Binding-site contacts:
Ligand atom OH contacts residue HIS388 of chain 1.A at 3.5 Å.
Ligand atom CAB contacts residue TYR338 of chain 1.A at 3.5 Å (hydrophobic).
Ligand atom CAA contacts residue PEG1 of chain 1.M at 3.6 Å.
Ligand atom CB contacts residue TYR369 of chain 1.A at 3.8 Å (hydrophobic).
Ligand atom OAD contacts residue ALA334 of chain 1.A at 3.5 Å (h-bond).
Ligand atom CB contacts residue HIS365 of chain 1.A at 3.5 Å.
Ligand atom O contacts residue SER333 of chain 1.A at 3.4 Å.
Ligand atom OAK contacts residue GLU389 of chain 1.A at 2.9 Å (salt-bridge).
Ligand atom CAB contacts residue ASP336 of chain 1.A at 3.6 Å.
Ligand atom OAG contacts residue HIS361 of chain 1.A at 3.3 Å (h-bond).
Ligand atom N contacts residue TYR369 of chain 1.A at 3.7 Å.
Ligand atom OAG contacts residue GLU362 of chain 1.A at 2.9 Å (salt-bridge).
Ligand atom OAJ contacts residue TYR501 of chain 1.A at 3.6 Å.
Ligand atom OAK contacts residue TYR501 of chain 1.A at 2.5 Å (h-bond).
Ligand atom N contacts residue ALA334 of chain 1.A at 3.1 Å (h-bond).
Ligand atom OAD contacts residue TYR369 of chain 1.A at 3.5 Å (h-bond).
Ligand atom CZ contacts residue HIS388 of chain 1.A at 3.4 Å.
Ligand atom CAT contacts residue PEG1 of chain 1.M at 3.7 Å.
Ligand atom CAR contacts residue PHE490 of chain 1.A at 3.5 Å (hydrophobic).
Ligand atom CD1 contacts residue GLU389 of chain 1.A at 3.4 Å.
Ligand atom CAA contacts residue TRP335 of chain 1.A at 3.8 Å (hydrophobic).
Ligand atom OAG contacts residue HIS365 of chain 1.A at 3.0 Å (h-bond).
Ligand atom PBK contacts residue ZN1 of chain 1.I at 2.7 Å.
Ligand atom CBI contacts residue ALA332 of chain 1.A at 3.8 Å (hydrophobic).
Ligand atom OAG contacts residue ZN1 of chain 1.I at 2.5 Å.
Ligand atom OAK contacts residue HIS365 of chain 1.A at 3.8 Å.
Ligand atom OAK contacts residue ZN1 of chain 1.I at 2.1 Å.
Ligand atom O contacts residue ALA334 of chain 1.A at 2.8 Å (h-bond).
Ligand atom CAN contacts residue PHE490 of chain 1.A at 3.6 Å (hydrophobic).
Ligand atom CAR contacts residue SER333 of chain 1.A at 3.7 Å.
Ligand atom OAD contacts residue TRP335 of chain 1.A at 3.5 Å.
Ligand atom CE1 contacts residue HIS388 of chain 1.A at 3.4 Å.
Ligand atom OAJ contacts residue ZN1 of chain 1.I at 3.8 Å.
Ligand atom CD2 contacts residue TYR369 of chain 1.A at 3.1 Å (hydrophobic).
Ligand atom CBJ contacts residue ALA334 of chain 1.A at 3.5 Å (hydrophobic).
Ligand atom OAJ contacts residue HIS331 of chain 1.A at 3.7 Å.
Ligand atom OAD contacts residue ASP336 of chain 1.A at 2.8 Å (salt-bridge).
Ligand atom OAK contacts residue HIS361 of chain 1.A at 3.8 Å.
Ligand atom PBK contacts residue TYR501 of chain 1.A at 3.5 Å.
Ligand atom PBK contacts residue HIS361 of chain 1.A at 3.8 Å.

Sequence of chain 1.A:
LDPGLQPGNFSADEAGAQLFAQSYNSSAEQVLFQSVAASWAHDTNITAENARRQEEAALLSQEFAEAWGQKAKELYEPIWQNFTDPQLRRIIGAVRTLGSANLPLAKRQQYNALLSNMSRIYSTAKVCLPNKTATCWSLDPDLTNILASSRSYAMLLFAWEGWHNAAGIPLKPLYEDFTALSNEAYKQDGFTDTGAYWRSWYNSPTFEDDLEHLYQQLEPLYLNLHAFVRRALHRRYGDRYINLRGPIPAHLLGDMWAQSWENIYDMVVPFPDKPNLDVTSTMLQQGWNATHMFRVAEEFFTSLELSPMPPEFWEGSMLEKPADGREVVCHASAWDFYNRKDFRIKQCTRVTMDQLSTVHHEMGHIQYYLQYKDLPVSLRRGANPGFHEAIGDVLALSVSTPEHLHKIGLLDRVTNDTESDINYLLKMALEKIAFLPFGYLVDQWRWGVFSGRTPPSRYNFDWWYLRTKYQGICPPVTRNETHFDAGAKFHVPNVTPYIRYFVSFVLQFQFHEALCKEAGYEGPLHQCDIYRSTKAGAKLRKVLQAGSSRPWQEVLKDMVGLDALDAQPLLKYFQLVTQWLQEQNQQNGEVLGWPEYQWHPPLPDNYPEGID

The protein below binds the small molecule below.
Small molecule (SMILES): CC[C@H](C)[C@H](NC(C)=O)C(=O)N[C@@H](Cc1ccc(O)cc1)C(=O)N[C@@H](Cc1ccc(O)cc1)P(=O)(O)O